Sequence of chain 1.E:
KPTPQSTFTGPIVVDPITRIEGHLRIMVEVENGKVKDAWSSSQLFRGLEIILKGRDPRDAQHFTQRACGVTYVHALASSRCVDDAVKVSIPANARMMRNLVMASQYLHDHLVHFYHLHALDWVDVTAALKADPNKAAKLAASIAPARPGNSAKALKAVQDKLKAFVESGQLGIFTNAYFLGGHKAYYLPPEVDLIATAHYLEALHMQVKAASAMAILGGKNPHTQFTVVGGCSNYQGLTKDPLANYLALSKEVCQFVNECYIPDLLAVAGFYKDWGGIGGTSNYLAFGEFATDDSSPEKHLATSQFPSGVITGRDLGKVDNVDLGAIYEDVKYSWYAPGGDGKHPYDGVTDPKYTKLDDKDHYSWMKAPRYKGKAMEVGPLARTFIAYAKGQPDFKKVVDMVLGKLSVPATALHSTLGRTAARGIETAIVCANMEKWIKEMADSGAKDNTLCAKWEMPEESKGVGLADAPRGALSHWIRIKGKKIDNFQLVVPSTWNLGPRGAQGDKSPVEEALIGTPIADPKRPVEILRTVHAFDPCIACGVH

Binding-site contacts:
Ligand atom N2 contacts residue PRO489 of chain 1.E at 3.4 Å.
Ligand atom O3 contacts residue VAL511 of chain 1.E at 3.3 Å.
Ligand atom C2 contacts residue ALA488 of chain 1.E at 3.8 Å (hydrophobic).
Ligand atom N2 contacts residue ALA488 of chain 1.E at 3.4 Å.
Ligand atom C2 contacts residue ARG490 of chain 1.E at 3.4 Å.
Ligand atom C1 contacts residue CYS560 of chain 1.E at 3.1 Å (hydrophobic).
Ligand atom FE contacts residue CSX89 of chain 1.E at 2.2 Å.
Ligand atom O3 contacts residue PRO512 of chain 1.E at 3.5 Å.
Ligand atom C3 contacts residue CYS560 of chain 1.E at 3.0 Å (hydrophobic).
Ligand atom FE contacts residue ARG490 of chain 1.E at 4.2 Å.
Ligand atom N2 contacts residue CSX89 of chain 1.E at 3.4 Å.
Ligand atom N1 contacts residue CYS557 of chain 1.E at 4.1 Å.
Ligand atom C3 contacts residue PRO512 of chain 1.E at 3.7 Å (hydrophobic).
Ligand atom C1 contacts residue NI1 of chain 1.W at 3.9 Å.
Ligand atom O3 contacts residue ALA488 of chain 1.E at 3.9 Å.
Ligand atom C3 contacts residue VAL92 of chain 1.E at 3.8 Å (hydrophobic).
Ligand atom C3 contacts residue CSX89 of chain 1.E at 3.0 Å.
Ligand atom C1 contacts residue PRO512 of chain 1.E at 3.5 Å (hydrophobic).
Ligand atom N2 contacts residue ARG490 of chain 1.E at 2.8 Å (salt-bridge).
Ligand atom FE contacts residue CYS560 of chain 1.E at 2.3 Å.
Ligand atom O3 contacts residue HIS93 of chain 1.E at 3.4 Å (h-bond).
Ligand atom O3 contacts residue CYS560 of chain 1.E at 3.8 Å.
Ligand atom C3 contacts residue HIS93 of chain 1.E at 3.5 Å.
Ligand atom C1 contacts residue CYS557 of chain 1.E at 3.9 Å (hydrophobic).
Ligand atom C1 contacts residue VAL511 of chain 1.E at 3.7 Å (hydrophobic).
Ligand atom C2 contacts residue NI1 of chain 1.W at 4.1 Å.
Ligand atom O3 contacts residue LEU493 of chain 1.E at 3.6 Å.
Ligand atom C1 contacts residue ARG490 of chain 1.E at 3.6 Å.
Ligand atom N1 contacts residue SER513 of chain 1.E at 2.9 Å (h-bond).
Ligand atom C1 contacts residue SER513 of chain 1.E at 3.8 Å.
Ligand atom FE contacts residue NI1 of chain 1.W at 2.9 Å.
Ligand atom O3 contacts residue CSX89 of chain 1.E at 3.9 Å.
Ligand atom C3 contacts residue VAL511 of chain 1.E at 3.5 Å (hydrophobic).
Ligand atom C2 contacts residue CSX89 of chain 1.E at 3.0 Å.
Ligand atom N1 contacts residue VAL511 of chain 1.E at 3.8 Å.
Ligand atom O3 contacts residue VAL92 of chain 1.E at 3.6 Å.
Ligand atom N1 contacts residue CYS560 of chain 1.E at 3.5 Å.
Ligand atom N1 contacts residue PRO512 of chain 1.E at 3.3 Å.
Ligand atom N1 contacts residue ARG490 of chain 1.E at 3.7 Å.
Ligand atom C1 contacts residue CSX89 of chain 1.E at 4.1 Å.

The protein below binds the small molecule below.
Small molecule (SMILES): N#C[Fe](=C=O)C#N